Binding-site contacts:
Ligand atom C10 contacts residue THR1 of chain 1.K at 2.4 Å.
Ligand atom C6 contacts residue SER131 of chain 1.K at 3.9 Å.
Ligand atom C23 contacts residue SER131 of chain 1.K at 3.9 Å.
Ligand atom C16 contacts residue MET45 of chain 1.K at 2.9 Å (hydrophobic).
Ligand atom C8 contacts residue THR1 of chain 1.K at 3.4 Å.
Ligand atom C11 contacts residue GLY47 of chain 1.K at 4.0 Å.
Ligand atom O17 contacts residue THR1 of chain 1.K at 2.4 Å (h-bond).
Ligand atom C11 contacts residue THR1 of chain 1.K at 1.3 Å.
Ligand atom C19 contacts residue THR1 of chain 1.K at 4.0 Å.
Ligand atom C20 contacts residue GLY130 of chain 1.K at 4.0 Å.
Ligand atom C14 contacts residue THR1 of chain 1.K at 4.1 Å.
Ligand atom C14 contacts residue ALA20 of chain 1.K at 4.0 Å (hydrophobic).
Ligand atom C22 contacts residue GLY130 of chain 1.K at 4.1 Å.
Ligand atom C20 contacts residue SER131 of chain 1.K at 3.6 Å.
Ligand atom C13 contacts residue THR1 of chain 1.K at 3.0 Å.
Ligand atom C5 contacts residue SER131 of chain 1.K at 3.7 Å.
Ligand atom C16 contacts residue LYS33 of chain 1.K at 4.2 Å.
Ligand atom C15 contacts residue MET45 of chain 1.K at 4.0 Å (hydrophobic).
Ligand atom C14 contacts residue LYS33 of chain 1.K at 3.9 Å.
Ligand atom N7 contacts residue THR1 of chain 1.K at 3.2 Å (h-bond).
Ligand atom C15 contacts residue THR1 of chain 1.K at 4.0 Å.
Ligand atom C16 contacts residue ALA46 of chain 1.K at 3.6 Å (hydrophobic).
Ligand atom C19 contacts residue SER131 of chain 1.K at 3.7 Å.
Ligand atom C1 contacts residue SER131 of chain 1.K at 4.0 Å.
Ligand atom O21 contacts residue GLY130 of chain 1.K at 3.4 Å.
Ligand atom O12 contacts residue GLY47 of chain 1.K at 3.0 Å (h-bond).
Ligand atom O21 contacts residue SER131 of chain 1.K at 3.9 Å.
Ligand atom C4 contacts residue SER131 of chain 1.K at 3.6 Å.
Ligand atom C6 contacts residue THR1 of chain 1.K at 3.9 Å.
Ligand atom O17 contacts residue LYS33 of chain 1.K at 3.7 Å.
Ligand atom O17 contacts residue ARG19 of chain 1.K at 3.3 Å (salt-bridge).
Ligand atom C10 contacts residue GLY47 of chain 1.K at 4.2 Å.
Ligand atom C11 contacts residue ALA46 of chain 1.K at 4.2 Å (hydrophobic).
Ligand atom C9 contacts residue THR1 of chain 1.K at 2.8 Å.
Ligand atom C15 contacts residue ALA49 of chain 1.K at 4.2 Å (hydrophobic).
Ligand atom O12 contacts residue THR1 of chain 1.K at 2.2 Å (h-bond).
Ligand atom C13 contacts residue LYS33 of chain 1.K at 3.8 Å.
Ligand atom C15 contacts residue GLY47 of chain 1.K at 3.7 Å.
Ligand atom O12 contacts residue ALA46 of chain 1.K at 3.4 Å.
Ligand atom C15 contacts residue ALA46 of chain 1.K at 4.2 Å (hydrophobic).

Sequence of chain 1.K:
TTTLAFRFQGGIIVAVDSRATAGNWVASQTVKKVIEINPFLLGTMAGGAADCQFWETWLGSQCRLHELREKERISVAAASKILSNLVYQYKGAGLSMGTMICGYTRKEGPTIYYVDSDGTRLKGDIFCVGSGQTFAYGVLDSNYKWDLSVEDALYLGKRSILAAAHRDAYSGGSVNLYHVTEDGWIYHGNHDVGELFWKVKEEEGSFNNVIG

A protein and the small-molecule ligand that binds it are described below.
Small molecule (SMILES): CC[C@H](C)[C@H](C(=O)O)[C@@H](O)C(=O)NCc1cc(OC)cc(OC)c1